Binding-site contacts:
Ligand atom C8 contacts residue VAL367 of chain 1.A at 4.3 Å (hydrophobic).
Ligand atom O3 contacts residue TYR34 of chain 1.H at 3.5 Å (h-bond).
Ligand atom O7 contacts residue ASN343 of chain 1.A at 3.8 Å.
Ligand atom C3 contacts residue ASN343 of chain 1.A at 3.8 Å.
Ligand atom O3 contacts residue VAL367 of chain 1.A at 3.9 Å.
Ligand atom C7 contacts residue VAL367 of chain 1.A at 4.5 Å (hydrophobic).
Ligand atom C8 contacts residue PHE338 of chain 1.A at 3.6 Å (hydrophobic).
Ligand atom C7 contacts residue GLY339 of chain 1.A at 4.3 Å.
Ligand atom O5 contacts residue ASN343 of chain 1.A at 2.4 Å (h-bond).
Ligand atom C2 contacts residue ASN343 of chain 1.A at 2.5 Å.
Ligand atom C5 contacts residue ASN343 of chain 1.A at 3.7 Å.
Ligand atom C7 contacts residue PHE342 of chain 1.A at 4.2 Å (hydrophobic).
Ligand atom O7 contacts residue PHE342 of chain 1.A at 4.1 Å.
Ligand atom C4 contacts residue ASN343 of chain 1.A at 4.3 Å.
Ligand atom C8 contacts residue GLY339 of chain 1.A at 3.7 Å.
Ligand atom O3 contacts residue TYR106 of chain 1.G at 3.3 Å (h-bond).
Ligand atom C1 contacts residue ASN343 of chain 1.A at 1.4 Å.
Ligand atom C7 contacts residue ASN343 of chain 1.A at 3.6 Å.
Ligand atom C8 contacts residue PHE342 of chain 1.A at 3.9 Å (hydrophobic).
Ligand atom N2 contacts residue GLY339 of chain 1.A at 4.1 Å.
Ligand atom N2 contacts residue ASN343 of chain 1.A at 2.9 Å (h-bond).
Ligand atom O4 contacts residue TYR106 of chain 1.G at 4.3 Å.

Sequence of chain 1.H:
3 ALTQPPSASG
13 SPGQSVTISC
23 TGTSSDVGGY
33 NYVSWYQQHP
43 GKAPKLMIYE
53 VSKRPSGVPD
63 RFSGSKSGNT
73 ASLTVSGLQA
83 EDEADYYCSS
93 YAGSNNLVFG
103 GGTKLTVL

A protein and the small-molecule ligand that binds it are described below.
Small molecule (SMILES): CC(=O)N[C@H]1[C@H](O[C@H]2[C@H](O)[C@@H](NC(C)=O)CO[C@@H]2CO)O[C@H](CO)[C@@H](O[C@@H]2O[C@H](CO)[C@@H](O)[C@H](O)[C@@H]2O)[C@@H]1O

Sequence of chain 1.G:
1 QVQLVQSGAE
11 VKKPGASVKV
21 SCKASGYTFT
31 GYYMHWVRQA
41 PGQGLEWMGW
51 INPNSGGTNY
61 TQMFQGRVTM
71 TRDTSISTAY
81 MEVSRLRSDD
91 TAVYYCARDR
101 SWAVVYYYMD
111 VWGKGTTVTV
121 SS

Sequence of chain 1.A:
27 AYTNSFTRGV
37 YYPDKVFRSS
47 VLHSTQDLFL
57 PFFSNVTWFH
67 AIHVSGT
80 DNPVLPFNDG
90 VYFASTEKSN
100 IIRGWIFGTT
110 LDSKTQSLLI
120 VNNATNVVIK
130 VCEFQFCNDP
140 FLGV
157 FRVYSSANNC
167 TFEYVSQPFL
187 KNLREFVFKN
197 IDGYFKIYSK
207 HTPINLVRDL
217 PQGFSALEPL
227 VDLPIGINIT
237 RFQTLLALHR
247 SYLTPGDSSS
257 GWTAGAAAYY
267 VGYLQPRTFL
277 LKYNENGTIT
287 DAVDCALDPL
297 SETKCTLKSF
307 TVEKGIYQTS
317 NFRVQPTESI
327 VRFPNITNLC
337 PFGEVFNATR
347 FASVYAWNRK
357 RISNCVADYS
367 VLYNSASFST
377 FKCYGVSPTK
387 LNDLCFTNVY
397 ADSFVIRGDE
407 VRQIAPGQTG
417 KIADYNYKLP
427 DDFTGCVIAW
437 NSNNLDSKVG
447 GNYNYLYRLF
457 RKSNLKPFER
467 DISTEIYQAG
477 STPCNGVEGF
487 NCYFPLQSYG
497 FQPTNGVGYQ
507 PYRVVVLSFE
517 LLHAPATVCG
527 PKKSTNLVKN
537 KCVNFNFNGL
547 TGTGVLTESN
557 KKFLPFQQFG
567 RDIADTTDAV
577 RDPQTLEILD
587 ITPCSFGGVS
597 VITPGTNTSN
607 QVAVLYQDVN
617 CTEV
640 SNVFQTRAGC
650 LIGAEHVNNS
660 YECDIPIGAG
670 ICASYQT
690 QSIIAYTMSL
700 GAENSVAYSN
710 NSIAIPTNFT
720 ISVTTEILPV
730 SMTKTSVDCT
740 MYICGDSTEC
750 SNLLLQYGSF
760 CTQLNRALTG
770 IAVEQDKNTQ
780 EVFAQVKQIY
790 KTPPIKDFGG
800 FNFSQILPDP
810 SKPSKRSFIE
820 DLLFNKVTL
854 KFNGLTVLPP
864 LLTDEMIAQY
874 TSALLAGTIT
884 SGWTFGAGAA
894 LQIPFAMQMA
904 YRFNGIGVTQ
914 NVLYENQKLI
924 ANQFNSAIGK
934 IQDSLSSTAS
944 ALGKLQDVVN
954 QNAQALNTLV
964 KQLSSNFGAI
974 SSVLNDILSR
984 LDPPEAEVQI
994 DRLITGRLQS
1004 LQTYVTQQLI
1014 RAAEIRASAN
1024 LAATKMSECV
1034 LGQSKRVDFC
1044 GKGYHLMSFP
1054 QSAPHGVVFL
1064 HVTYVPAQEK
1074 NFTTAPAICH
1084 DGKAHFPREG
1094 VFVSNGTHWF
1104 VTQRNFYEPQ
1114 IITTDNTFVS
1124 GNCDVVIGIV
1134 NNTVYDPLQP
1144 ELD